Binding-site contacts:
Ligand atom N2 contacts residue VAL42 of chain 1.M at 3.3 Å.
Ligand atom C2 contacts residue ILE45 of chain 1.M at 3.8 Å (hydrophobic).
Ligand atom C8 contacts residue TYR90 of chain 1.N at 3.3 Å (hydrophobic).
Ligand atom N77 contacts residue ASP28 of chain 1.N at 2.8 Å (salt-bridge).
Ligand atom O6 contacts residue GLU63 of chain 1.N at 3.7 Å.
Ligand atom O6 contacts residue HIS62 of chain 1.N at 2.8 Å (h-bond).
Ligand atom N3 contacts residue ALA44 of chain 1.M at 4.0 Å.
Ligand atom N2 contacts residue ILE45 of chain 1.M at 3.8 Å.
Ligand atom N9 contacts residue ILE45 of chain 1.M at 4.0 Å.
Ligand atom N3 contacts residue ILE45 of chain 1.M at 3.3 Å (h-bond).
Ligand atom N9 contacts residue TYR90 of chain 1.N at 3.8 Å.
Ligand atom N2 contacts residue LEU2 of chain 1.M at 3.8 Å.
Ligand atom C5 contacts residue ILE45 of chain 1.M at 3.9 Å (hydrophobic).
Ligand atom N1 contacts residue LEU61 of chain 1.N at 3.9 Å.
Ligand atom C4 contacts residue ILE45 of chain 1.M at 3.7 Å (hydrophobic).
Ligand atom N1 contacts residue ILE45 of chain 1.M at 4.0 Å.
Ligand atom C8 contacts residue ILE23 of chain 1.N at 3.8 Å (hydrophobic).
Ligand atom C8 contacts residue GLU46 of chain 1.M at 3.5 Å.
Ligand atom N2 contacts residue GLU63 of chain 1.N at 3.0 Å (salt-bridge).
Ligand atom C7 contacts residue CYS21 of chain 1.N at 2.8 Å (hydrophobic).
Ligand atom O6 contacts residue LEU61 of chain 1.N at 3.5 Å.
Ligand atom C2 contacts residue LEU2 of chain 1.M at 3.9 Å (hydrophobic).
Ligand atom N2 contacts residue ALA44 of chain 1.M at 4.0 Å.
Ligand atom C2 contacts residue GLU63 of chain 1.N at 3.6 Å.
Ligand atom N3 contacts residue LEU2 of chain 1.M at 3.7 Å.
Ligand atom C77 contacts residue ASP28 of chain 1.N at 3.6 Å.
Ligand atom C7 contacts residue TYR90 of chain 1.N at 4.1 Å (hydrophobic).
Ligand atom C6 contacts residue ILE45 of chain 1.M at 4.1 Å (hydrophobic).
Ligand atom C5 contacts residue LEU61 of chain 1.N at 3.8 Å (hydrophobic).
Ligand atom N9 contacts residue ILE23 of chain 1.N at 4.0 Å.
Ligand atom N77 contacts residue CYS21 of chain 1.N at 2.5 Å (h-bond).
Ligand atom C8 contacts residue CYS21 of chain 1.N at 3.1 Å (hydrophobic).
Ligand atom C77 contacts residue CYS21 of chain 1.N at 1.7 Å (hydrophobic).
Ligand atom N1 contacts residue GLU63 of chain 1.N at 2.8 Å (salt-bridge).
Ligand atom N9 contacts residue GLU46 of chain 1.M at 3.3 Å (salt-bridge).
Ligand atom C6 contacts residue GLU63 of chain 1.N at 3.7 Å.
Ligand atom C6 contacts residue LEU61 of chain 1.N at 3.6 Å (hydrophobic).
Ligand atom N2 contacts residue LEU43 of chain 1.M at 2.9 Å (h-bond).
Ligand atom C6 contacts residue HIS62 of chain 1.N at 4.0 Å.
Ligand atom N77 contacts residue PRO22 of chain 1.N at 4.0 Å.

Sequence of chain 1.M:
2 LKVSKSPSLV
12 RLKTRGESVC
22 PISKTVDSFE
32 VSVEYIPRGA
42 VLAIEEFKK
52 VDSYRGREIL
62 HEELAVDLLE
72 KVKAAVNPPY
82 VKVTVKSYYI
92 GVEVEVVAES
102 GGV

Sequence of chain 1.N:
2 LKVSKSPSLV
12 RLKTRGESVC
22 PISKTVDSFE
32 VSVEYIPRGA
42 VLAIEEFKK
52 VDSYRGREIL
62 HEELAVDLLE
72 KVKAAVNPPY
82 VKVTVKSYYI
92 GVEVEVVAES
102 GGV

The small molecule below binds the protein below.
Small molecule (SMILES): [H]/N=C\c1c[nH]c2nc(N)[nH]c(=O)c12